The protein below binds the small molecule below.
Small molecule (SMILES): NS(=O)(=O)NCCNc1nonc1/C(=N/O)Nc1ccc(F)c(Br)c1

Binding-site contacts:
Ligand atom F7 contacts residue PHE166 of chain 1.A at 3.2 Å.
Ligand atom C5 contacts residue PHE165 of chain 1.A at 3.0 Å (hydrophobic).
Ligand atom N15 contacts residue GLY264 of chain 1.A at 3.6 Å (h-bond).
Ligand atom C6 contacts residue PHE165 of chain 1.A at 3.5 Å (hydrophobic).
Ligand atom F7 contacts residue CYS131 of chain 1.A at 3.1 Å.
Ligand atom N11 contacts residue SER265 of chain 1.A at 3.6 Å.
Ligand atom C3 contacts residue VAL132 of chain 1.A at 3.8 Å (hydrophobic).
Ligand atom O12 contacts residue SER265 of chain 1.A at 3.7 Å.
Ligand atom C3 contacts residue PHE165 of chain 1.A at 3.5 Å (hydrophobic).
Ligand atom O23 contacts residue ARG233 of chain 1.A at 3.2 Å.
Ligand atom N11 contacts residue ALA266 of chain 1.A at 3.3 Å (h-bond).
Ligand atom C13 contacts residue SER265 of chain 1.A at 3.7 Å.
Ligand atom N11 contacts residue HEM1 of chain 1.E at 2.7 Å (h-bond).
Ligand atom BR8 contacts residue CYS131 of chain 1.A at 3.6 Å.
Ligand atom C4 contacts residue PHE165 of chain 1.A at 3.1 Å (hydrophobic).
Ligand atom C10 contacts residue SER265 of chain 1.A at 3.4 Å.
Ligand atom O12 contacts residue HEM1 of chain 1.E at 1.8 Å.
Ligand atom C10 contacts residue ALA266 of chain 1.A at 3.2 Å (hydrophobic).
Ligand atom C1 contacts residue ALA266 of chain 1.A at 3.4 Å (hydrophobic).
Ligand atom O23 contacts residue ILE356 of chain 1.A at 3.8 Å.
Ligand atom F7 contacts residue VAL132 of chain 1.A at 3.0 Å.
Ligand atom N9 contacts residue HEM1 of chain 1.E at 3.7 Å.
Ligand atom N18 contacts residue HEM1 of chain 1.E at 3.2 Å.
Ligand atom C19 contacts residue HEM1 of chain 1.E at 2.9 Å.
Ligand atom C10 contacts residue HEM1 of chain 1.E at 3.3 Å.
Ligand atom C4 contacts residue SER169 of chain 1.A at 3.5 Å.
Ligand atom N18 contacts residue SER265 of chain 1.A at 3.7 Å.
Ligand atom O16 contacts residue PHE228 of chain 1.A at 3.6 Å.
Ligand atom C14 contacts residue GLY264 of chain 1.A at 3.5 Å.
Ligand atom BR8 contacts residue SER265 of chain 1.A at 3.7 Å.
Ligand atom C20 contacts residue HEM1 of chain 1.E at 3.2 Å.
Ligand atom O12 contacts residue ALA266 of chain 1.A at 3.0 Å (h-bond).
Ligand atom C1 contacts residue SER265 of chain 1.A at 3.3 Å.
Ligand atom N9 contacts residue ALA266 of chain 1.A at 2.8 Å (h-bond).
Ligand atom C19 contacts residue GLY264 of chain 1.A at 3.7 Å.
Ligand atom N9 contacts residue SER265 of chain 1.A at 3.6 Å.
Ligand atom C6 contacts residue ALA266 of chain 1.A at 3.4 Å (hydrophobic).
Ligand atom BR8 contacts residue GLY264 of chain 1.A at 3.5 Å.
Ligand atom N17 contacts residue PHE165 of chain 1.A at 3.6 Å.
Ligand atom C5 contacts residue SER169 of chain 1.A at 3.6 Å.

Sequence of chain 1.A:
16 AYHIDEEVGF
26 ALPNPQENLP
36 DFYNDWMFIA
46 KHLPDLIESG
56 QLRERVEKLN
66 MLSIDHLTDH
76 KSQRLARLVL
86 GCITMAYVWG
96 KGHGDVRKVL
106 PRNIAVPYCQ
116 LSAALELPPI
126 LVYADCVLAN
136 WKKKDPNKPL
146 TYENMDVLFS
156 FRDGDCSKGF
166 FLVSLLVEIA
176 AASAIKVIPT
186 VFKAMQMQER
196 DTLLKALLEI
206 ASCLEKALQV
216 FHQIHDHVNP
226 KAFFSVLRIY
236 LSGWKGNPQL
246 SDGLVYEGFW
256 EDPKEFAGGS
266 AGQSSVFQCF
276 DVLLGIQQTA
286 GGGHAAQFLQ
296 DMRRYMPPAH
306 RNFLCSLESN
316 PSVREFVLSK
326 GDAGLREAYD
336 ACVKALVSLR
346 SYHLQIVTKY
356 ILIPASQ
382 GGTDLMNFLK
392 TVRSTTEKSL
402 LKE